Sequence of chain 1.B:
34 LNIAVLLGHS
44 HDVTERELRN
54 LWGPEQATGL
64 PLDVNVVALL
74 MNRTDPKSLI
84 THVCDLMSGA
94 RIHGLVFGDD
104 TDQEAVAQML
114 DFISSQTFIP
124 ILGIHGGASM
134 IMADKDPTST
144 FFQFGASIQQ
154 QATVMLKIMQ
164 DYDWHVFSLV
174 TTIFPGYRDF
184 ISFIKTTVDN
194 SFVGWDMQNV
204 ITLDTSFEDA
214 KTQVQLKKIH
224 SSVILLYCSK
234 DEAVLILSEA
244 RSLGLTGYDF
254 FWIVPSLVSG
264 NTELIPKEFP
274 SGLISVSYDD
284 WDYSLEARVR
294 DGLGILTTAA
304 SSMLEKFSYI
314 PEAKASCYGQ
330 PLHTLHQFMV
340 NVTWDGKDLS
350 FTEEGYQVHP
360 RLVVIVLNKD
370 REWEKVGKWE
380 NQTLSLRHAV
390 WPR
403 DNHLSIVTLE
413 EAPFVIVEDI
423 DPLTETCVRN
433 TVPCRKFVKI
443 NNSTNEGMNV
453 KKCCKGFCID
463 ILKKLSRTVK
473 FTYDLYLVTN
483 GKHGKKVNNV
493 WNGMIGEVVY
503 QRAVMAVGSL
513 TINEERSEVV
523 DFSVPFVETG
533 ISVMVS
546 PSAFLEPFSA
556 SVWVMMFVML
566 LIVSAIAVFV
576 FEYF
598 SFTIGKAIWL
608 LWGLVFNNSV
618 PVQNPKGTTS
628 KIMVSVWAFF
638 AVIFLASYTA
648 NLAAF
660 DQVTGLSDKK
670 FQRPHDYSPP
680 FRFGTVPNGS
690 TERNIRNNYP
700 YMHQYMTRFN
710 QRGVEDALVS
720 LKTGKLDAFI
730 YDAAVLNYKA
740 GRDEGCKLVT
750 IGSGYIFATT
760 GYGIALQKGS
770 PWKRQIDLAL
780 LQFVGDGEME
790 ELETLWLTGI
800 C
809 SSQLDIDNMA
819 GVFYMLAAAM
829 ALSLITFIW

This protein binds this small molecule.
Small molecule (SMILES): CC(=O)N[C@@H]1[C@@H](O)[C@H](O)[C@@H](CO)O[C@H]1O

Binding-site contacts:
Ligand atom N2 contacts residue LEU73 of chain 1.B at 3.9 Å.
Ligand atom C8 contacts residue ASN75 of chain 1.B at 3.9 Å.
Ligand atom C1 contacts residue ASN75 of chain 1.B at 1.4 Å.
Ligand atom N2 contacts residue ASN75 of chain 1.B at 2.9 Å (h-bond).
Ligand atom C7 contacts residue LEU73 of chain 1.B at 4.3 Å (hydrophobic).
Ligand atom C3 contacts residue ASN75 of chain 1.B at 3.8 Å.
Ligand atom C2 contacts residue ASN75 of chain 1.B at 2.5 Å.
Ligand atom C7 contacts residue ASN75 of chain 1.B at 3.9 Å.
Ligand atom O5 contacts residue ASN75 of chain 1.B at 2.4 Å (h-bond).
Ligand atom C5 contacts residue ASN75 of chain 1.B at 3.7 Å.
Ligand atom C4 contacts residue ASN75 of chain 1.B at 4.2 Å.